The protein below binds the small molecule below.
Small molecule (SMILES): C[C@@H]1CC[C@@]2(OC1)O[C@H]1C[C@H]3[C@@H]4CC=C5C[C@@H](O)CC[C@]5(C)[C@H]4CC[C@]3(C)[C@H]1[C@@H]2C

Sequence of chain 1.C:
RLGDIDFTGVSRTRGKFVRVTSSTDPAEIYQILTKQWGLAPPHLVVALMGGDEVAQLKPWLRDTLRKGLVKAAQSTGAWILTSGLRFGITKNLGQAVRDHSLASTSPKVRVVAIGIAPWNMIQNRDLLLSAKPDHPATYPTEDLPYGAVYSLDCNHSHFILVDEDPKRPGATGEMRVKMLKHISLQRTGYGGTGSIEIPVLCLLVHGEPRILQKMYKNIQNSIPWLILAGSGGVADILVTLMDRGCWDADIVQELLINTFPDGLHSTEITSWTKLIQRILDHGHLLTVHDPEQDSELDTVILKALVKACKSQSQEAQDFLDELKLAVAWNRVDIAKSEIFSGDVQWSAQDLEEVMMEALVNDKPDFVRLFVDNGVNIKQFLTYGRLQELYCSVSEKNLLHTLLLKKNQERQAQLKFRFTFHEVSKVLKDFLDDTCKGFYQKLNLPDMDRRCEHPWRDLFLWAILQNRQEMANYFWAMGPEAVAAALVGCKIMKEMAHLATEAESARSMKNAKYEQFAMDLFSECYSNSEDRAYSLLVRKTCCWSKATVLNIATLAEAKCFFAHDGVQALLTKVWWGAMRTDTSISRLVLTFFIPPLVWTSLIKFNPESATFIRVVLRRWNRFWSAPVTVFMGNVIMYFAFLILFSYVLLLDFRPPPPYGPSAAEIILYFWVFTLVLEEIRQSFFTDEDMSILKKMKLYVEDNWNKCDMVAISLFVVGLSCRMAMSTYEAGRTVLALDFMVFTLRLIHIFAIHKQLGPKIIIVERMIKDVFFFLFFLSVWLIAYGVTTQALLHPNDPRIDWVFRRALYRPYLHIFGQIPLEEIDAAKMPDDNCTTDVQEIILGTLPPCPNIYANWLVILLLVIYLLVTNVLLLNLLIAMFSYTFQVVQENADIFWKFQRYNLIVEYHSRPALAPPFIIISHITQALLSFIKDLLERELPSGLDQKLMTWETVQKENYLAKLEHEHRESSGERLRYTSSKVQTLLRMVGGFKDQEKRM

Binding-site contacts:
Ligand atom C21 contacts residue ASP889 of chain 1.C at 4.0 Å.
Ligand atom C8 contacts residue YUY1 of chain 1.J at 4.3 Å.
Ligand atom C16 contacts residue ASP889 of chain 1.C at 4.1 Å.
Ligand atom C5 contacts residue PHE892 of chain 1.C at 4.4 Å (hydrophobic).
Ligand atom C10 contacts residue PHE892 of chain 1.C at 4.3 Å (hydrophobic).
Ligand atom C7 contacts residue PHE892 of chain 1.C at 4.2 Å (hydrophobic).
Ligand atom C17 contacts residue YUY1 of chain 1.J at 4.2 Å.
Ligand atom C1 contacts residue YUY1 of chain 1.J at 4.1 Å.
Ligand atom C25 contacts residue PHE892 of chain 1.C at 4.0 Å (hydrophobic).
Ligand atom C17 contacts residue ASP889 of chain 1.C at 4.3 Å.
Ligand atom C9 contacts residue PHE892 of chain 1.C at 4.3 Å (hydrophobic).
Ligand atom C13 contacts residue PHE892 of chain 1.C at 4.4 Å (hydrophobic).
Ligand atom C26 contacts residue YUY1 of chain 1.J at 3.9 Å.
Ligand atom C contacts residue YUY1 of chain 1.J at 3.1 Å.
Ligand atom C19 contacts residue ILE888 of chain 1.C at 3.9 Å (hydrophobic).
Ligand atom C15 contacts residue YUY1 of chain 1.J at 3.9 Å.
Ligand atom C22 contacts residue ASP889 of chain 1.C at 4.0 Å.
Ligand atom C6 contacts residue PHE892 of chain 1.C at 3.7 Å (hydrophobic).
Ligand atom C11 contacts residue PHE892 of chain 1.C at 3.6 Å (hydrophobic).
Ligand atom C16 contacts residue YUY1 of chain 1.J at 3.6 Å.
Ligand atom O1 contacts residue ASP889 of chain 1.C at 4.3 Å.
Ligand atom C22 contacts residue YUY1 of chain 1.J at 3.6 Å.
Ligand atom C12 contacts residue PHE892 of chain 1.C at 4.2 Å (hydrophobic).
Ligand atom C20 contacts residue ILE888 of chain 1.C at 4.2 Å (hydrophobic).